Binding-site contacts:
Ligand atom C4 contacts residue ILE194 of chain 29.B at 3.8 Å (hydrophobic).
Ligand atom C7 contacts residue VAL196 of chain 29.B at 3.5 Å (hydrophobic).
Ligand atom C8 contacts residue TYR159 of chain 29.B at 3.5 Å (hydrophobic).
Ligand atom C10 contacts residue MET132 of chain 29.B at 3.7 Å (hydrophobic).
Ligand atom C13 contacts residue PHE237 of chain 29.B at 3.7 Å (hydrophobic).
Ligand atom C3 contacts residue ALA24 of chain 29.D at 3.5 Å (hydrophobic).
Ligand atom O24 contacts residue TYR112 of chain 29.B at 3.8 Å.
Ligand atom C5 contacts residue ILE194 of chain 29.B at 3.8 Å (hydrophobic).
Ligand atom C5 contacts residue TYR159 of chain 29.B at 3.7 Å (hydrophobic).
Ligand atom C21 contacts residue TYR112 of chain 29.B at 3.4 Å (hydrophobic).
Ligand atom C1 contacts residue ILE183 of chain 29.B at 3.5 Å (hydrophobic).
Ligand atom C20 contacts residue TYR112 of chain 29.B at 3.4 Å (hydrophobic).
Ligand atom O16 contacts residue MET132 of chain 29.B at 3.6 Å.
Ligand atom N6 contacts residue VAL196 of chain 29.B at 3.8 Å.
Ligand atom C13 contacts residue MET132 of chain 29.B at 3.8 Å (hydrophobic).
Ligand atom C18 contacts residue PHE237 of chain 29.B at 3.8 Å (hydrophobic).
Ligand atom C12 contacts residue VAL199 of chain 29.B at 3.7 Å (hydrophobic).
Ligand atom C14 contacts residue VAL199 of chain 29.B at 3.8 Å (hydrophobic).
Ligand atom C1 contacts residue ILE157 of chain 29.B at 3.4 Å (hydrophobic).
Ligand atom N3 contacts residue LEU240 of chain 29.B at 3.4 Å.
Ligand atom C23 contacts residue PHE237 of chain 29.B at 3.8 Å (hydrophobic).
Ligand atom C3 contacts residue TYR159 of chain 29.B at 3.7 Å (hydrophobic).
Ligand atom C8 contacts residue VAL196 of chain 29.B at 3.7 Å (hydrophobic).
Ligand atom C19 contacts residue PHE237 of chain 29.B at 3.5 Å (hydrophobic).
Ligand atom C27 contacts residue ASP236 of chain 29.B at 3.6 Å.
Ligand atom C15 contacts residue MET132 of chain 29.B at 3.6 Å (hydrophobic).
Ligand atom C11 contacts residue LEU134 of chain 29.B at 3.8 Å (hydrophobic).
Ligand atom C3 contacts residue PRO181 of chain 29.B at 3.7 Å (hydrophobic).
Ligand atom C23 contacts residue TYR112 of chain 29.B at 3.3 Å (hydrophobic).
Ligand atom C21 contacts residue PHE237 of chain 29.B at 3.7 Å (hydrophobic).
Ligand atom C14 contacts residue MET132 of chain 29.B at 3.5 Å (hydrophobic).
Ligand atom C26 contacts residue THR111 of chain 29.B at 3.6 Å.
Ligand atom O25 contacts residue THR111 of chain 29.B at 3.4 Å (h-bond).
Ligand atom C4 contacts residue ALA24 of chain 29.D at 3.5 Å (hydrophobic).
Ligand atom O25 contacts residue TYR112 of chain 29.B at 3.4 Å.
Ligand atom C7 contacts residue TYR159 of chain 29.B at 3.7 Å (hydrophobic).
Ligand atom C26 contacts residue LYS113 of chain 29.B at 3.7 Å.
Ligand atom C20 contacts residue PHE237 of chain 29.B at 3.4 Å (hydrophobic).
Ligand atom C4 contacts residue TYR159 of chain 29.B at 3.7 Å (hydrophobic).
Ligand atom N4 contacts residue LEU240 of chain 29.B at 3.3 Å.

The protein below binds the small molecule below.
Small molecule (SMILES): CCOC(=O)c1ccc(OCCCCC2CCN(c3ccc(C)nn3)CC2)cc1

Sequence of chain 29.D:
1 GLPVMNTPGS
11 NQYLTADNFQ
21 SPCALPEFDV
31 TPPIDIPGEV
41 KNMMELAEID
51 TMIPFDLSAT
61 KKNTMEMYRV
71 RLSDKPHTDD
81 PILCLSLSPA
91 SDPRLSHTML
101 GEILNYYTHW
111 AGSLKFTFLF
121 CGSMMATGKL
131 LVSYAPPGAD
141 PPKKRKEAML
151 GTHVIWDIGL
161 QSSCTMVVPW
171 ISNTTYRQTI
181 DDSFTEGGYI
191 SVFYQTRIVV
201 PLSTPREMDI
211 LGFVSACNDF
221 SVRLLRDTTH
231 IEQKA

Sequence of chain 29.B:
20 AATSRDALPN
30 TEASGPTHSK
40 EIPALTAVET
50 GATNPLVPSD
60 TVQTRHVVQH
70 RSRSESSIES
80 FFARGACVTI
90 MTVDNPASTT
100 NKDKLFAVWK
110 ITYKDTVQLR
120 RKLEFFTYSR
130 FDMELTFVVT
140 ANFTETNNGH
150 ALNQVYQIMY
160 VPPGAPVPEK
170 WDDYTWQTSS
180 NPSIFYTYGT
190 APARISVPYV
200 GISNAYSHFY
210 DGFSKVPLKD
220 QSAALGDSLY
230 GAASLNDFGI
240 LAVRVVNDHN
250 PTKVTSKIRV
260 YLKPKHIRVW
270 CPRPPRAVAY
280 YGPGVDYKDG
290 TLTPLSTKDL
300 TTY